Binding-site contacts:
Ligand atom O5 contacts residue SER45 of chain 1.B at 3.9 Å.
Ligand atom C8 contacts residue ASN17 of chain 1.B at 4.0 Å.
Ligand atom O7 contacts residue PHE12 of chain 1.B at 4.2 Å.
Ligand atom C7 contacts residue ASN17 of chain 1.B at 3.7 Å.
Ligand atom C3 contacts residue ASN17 of chain 1.B at 3.8 Å.
Ligand atom O7 contacts residue PHE16 of chain 1.B at 4.4 Å.
Ligand atom O7 contacts residue GLY13 of chain 1.B at 3.9 Å.
Ligand atom C5 contacts residue ASN17 of chain 1.B at 3.6 Å.
Ligand atom C2 contacts residue ASN17 of chain 1.B at 2.4 Å.
Ligand atom O6 contacts residue ASN17 of chain 1.B at 4.4 Å.
Ligand atom C4 contacts residue ASN17 of chain 1.B at 4.2 Å.
Ligand atom O4 contacts residue SER45 of chain 1.B at 4.0 Å.
Ligand atom O5 contacts residue ASN17 of chain 1.B at 2.3 Å (h-bond).
Ligand atom C6 contacts residue SER45 of chain 1.B at 3.1 Å.
Ligand atom N2 contacts residue ASN17 of chain 1.B at 3.0 Å (h-bond).
Ligand atom C1 contacts residue ASN17 of chain 1.B at 1.4 Å.
Ligand atom C5 contacts residue SER45 of chain 1.B at 4.0 Å.
Ligand atom C7 contacts residue GLY13 of chain 1.B at 3.9 Å.
Ligand atom C8 contacts residue GLY13 of chain 1.B at 3.6 Å.

This small molecule binds to this protein.
Small molecule (SMILES): CC(=O)N[C@H]1[C@H](O[C@H]2[C@H](O[C@@H]3O[C@@H](C)[C@@H](O)[C@@H](O)[C@@H]3O)[C@@H](NC(C)=O)CO[C@@H]2CO[C@@H]2O[C@@H](C)[C@@H](O)[C@@H](O)[C@@H]2O)O[C@H](CO)[C@@H](O)[C@@H]1O

Sequence of chain 1.B:
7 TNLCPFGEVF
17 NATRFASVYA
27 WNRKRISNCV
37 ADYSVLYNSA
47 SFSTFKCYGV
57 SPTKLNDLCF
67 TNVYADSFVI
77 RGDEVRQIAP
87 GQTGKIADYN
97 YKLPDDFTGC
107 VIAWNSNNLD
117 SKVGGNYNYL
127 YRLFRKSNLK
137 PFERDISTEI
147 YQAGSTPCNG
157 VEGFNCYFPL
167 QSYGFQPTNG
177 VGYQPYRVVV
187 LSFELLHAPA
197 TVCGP